Sequence of chain 5.A:
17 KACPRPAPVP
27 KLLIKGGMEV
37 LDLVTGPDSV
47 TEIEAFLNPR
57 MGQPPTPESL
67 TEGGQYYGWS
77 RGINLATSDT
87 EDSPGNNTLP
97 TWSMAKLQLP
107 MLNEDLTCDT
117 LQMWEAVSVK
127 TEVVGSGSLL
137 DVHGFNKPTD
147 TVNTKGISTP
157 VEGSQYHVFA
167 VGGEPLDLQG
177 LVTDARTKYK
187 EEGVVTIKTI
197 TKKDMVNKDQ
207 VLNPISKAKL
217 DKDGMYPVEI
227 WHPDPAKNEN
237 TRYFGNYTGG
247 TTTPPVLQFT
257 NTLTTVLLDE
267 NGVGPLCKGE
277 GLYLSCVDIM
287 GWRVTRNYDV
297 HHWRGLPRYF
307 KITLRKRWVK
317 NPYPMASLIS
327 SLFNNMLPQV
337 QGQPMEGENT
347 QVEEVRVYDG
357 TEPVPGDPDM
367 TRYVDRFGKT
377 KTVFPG

Sequence of chain 5.E:
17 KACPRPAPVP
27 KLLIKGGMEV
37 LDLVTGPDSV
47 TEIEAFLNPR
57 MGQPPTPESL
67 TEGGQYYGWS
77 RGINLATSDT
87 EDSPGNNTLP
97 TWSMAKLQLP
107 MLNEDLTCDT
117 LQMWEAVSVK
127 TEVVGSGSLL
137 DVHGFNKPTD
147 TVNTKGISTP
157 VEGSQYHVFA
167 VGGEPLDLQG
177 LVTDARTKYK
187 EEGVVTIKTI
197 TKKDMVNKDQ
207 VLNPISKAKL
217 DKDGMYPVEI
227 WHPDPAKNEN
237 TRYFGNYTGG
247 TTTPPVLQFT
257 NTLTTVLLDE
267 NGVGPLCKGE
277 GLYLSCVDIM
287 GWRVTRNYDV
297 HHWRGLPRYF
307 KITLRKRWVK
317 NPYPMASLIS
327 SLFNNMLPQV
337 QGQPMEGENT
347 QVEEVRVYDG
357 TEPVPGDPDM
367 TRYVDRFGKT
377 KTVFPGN

Binding-site contacts:
Ligand atom C6 contacts residue ASN93 of chain 5.E at 3.5 Å.
Ligand atom C4 contacts residue GLY78 of chain 5.E at 3.4 Å.
Ligand atom O6 contacts residue GLY78 of chain 5.E at 3.8 Å.
Ligand atom C3 contacts residue HIS298 of chain 5.E at 3.6 Å.
Ligand atom C10 contacts residue TYR72 of chain 5.E at 4.2 Å (hydrophobic).
Ligand atom O3 contacts residue VAL296 of chain 5.E at 4.2 Å.
Ligand atom O1B contacts residue ARG77 of chain 5.E at 2.8 Å (salt-bridge).
Ligand atom C6 contacts residue TYR72 of chain 5.E at 3.5 Å (hydrophobic).
Ligand atom O4 contacts residue GLY78 of chain 5.E at 3.1 Å.
Ligand atom O4 contacts residue VAL296 of chain 5.E at 4.2 Å.
Ligand atom C1 contacts residue ARG77 of chain 5.E at 3.4 Å.
Ligand atom O1A contacts residue TYR72 of chain 5.E at 3.4 Å.
Ligand atom O10 contacts residue THR291 of chain 5.E at 4.0 Å.
Ligand atom O4 contacts residue HIS298 of chain 5.E at 3.1 Å (h-bond).
Ligand atom O4 contacts residue TYR72 of chain 5.E at 3.9 Å.
Ligand atom C3 contacts residue GLY78 of chain 5.E at 4.1 Å.
Ligand atom C5 contacts residue TYR72 of chain 5.E at 3.5 Å (hydrophobic).
Ligand atom C4 contacts residue TYR72 of chain 5.E at 3.2 Å (hydrophobic).
Ligand atom C11 contacts residue ASP85 of chain 5.A at 3.8 Å.
Ligand atom C3 contacts residue GLY78 of chain 5.E at 4.2 Å.
Ligand atom O4 contacts residue THR291 of chain 5.E at 3.4 Å.
Ligand atom C8 contacts residue TYR72 of chain 5.E at 4.2 Å (hydrophobic).
Ligand atom C5 contacts residue ASN93 of chain 5.E at 4.3 Å.
Ligand atom O1B contacts residue TYR72 of chain 5.E at 3.7 Å.
Ligand atom O1A contacts residue GLY78 of chain 5.E at 3.6 Å (h-bond).
Ligand atom C4 contacts residue ARG77 of chain 5.E at 4.2 Å.
Ligand atom O6 contacts residue ARG77 of chain 5.E at 4.0 Å.
Ligand atom N5 contacts residue TYR72 of chain 5.E at 3.2 Å (h-bond).
Ligand atom C7 contacts residue TYR72 of chain 5.E at 4.2 Å (hydrophobic).
Ligand atom C4 contacts residue HIS298 of chain 5.E at 3.7 Å.
Ligand atom O8 contacts residue TYR72 of chain 5.E at 3.2 Å (h-bond).
Ligand atom C1 contacts residue TYR72 of chain 5.E at 3.7 Å (hydrophobic).
Ligand atom O6 contacts residue ASN93 of chain 5.E at 2.8 Å (h-bond).
Ligand atom O1A contacts residue ARG77 of chain 5.E at 3.1 Å (salt-bridge).
Ligand atom O6 contacts residue THR94 of chain 5.E at 3.7 Å.
Ligand atom O3 contacts residue GLY78 of chain 5.E at 3.6 Å.
Ligand atom O10 contacts residue ASN293 of chain 5.E at 3.8 Å.
Ligand atom O4 contacts residue ILE79 of chain 5.E at 3.4 Å (h-bond).
Ligand atom C3 contacts residue VAL296 of chain 5.E at 3.5 Å (hydrophobic).
Ligand atom C2 contacts residue GLY78 of chain 5.E at 4.2 Å.

The small molecule below binds the protein below.
Small molecule (SMILES): CC(=O)N[C@H]1[C@H]([C@H](O)[C@H](O)CO)O[C@@](O[C@H]2[C@@H](O)[C@@H](CO)O[C@@H](O[C@H]3[C@H](O)[C@@H](O)[C@H](O)O[C@@H]3CO)[C@@H]2O)(C(=O)O)C[C@@H]1O